Sequence of chain 1.B:
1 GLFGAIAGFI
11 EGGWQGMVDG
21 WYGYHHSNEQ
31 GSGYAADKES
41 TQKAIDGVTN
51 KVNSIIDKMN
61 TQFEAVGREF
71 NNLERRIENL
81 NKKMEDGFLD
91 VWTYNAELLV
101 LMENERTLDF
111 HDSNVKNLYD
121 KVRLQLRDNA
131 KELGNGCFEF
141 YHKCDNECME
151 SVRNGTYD

A small-molecule ligand and the protein it binds are described below.
Small molecule (SMILES): CC(=O)N[C@@H]1[C@@H](O)[C@H](O)[C@@H](CO)O[C@H]1O

Binding-site contacts:
Ligand atom C7 contacts residue GLU147 of chain 1.B at 4.0 Å.
Ligand atom O3 contacts residue GLU147 of chain 1.B at 3.8 Å.
Ligand atom C3 contacts residue GLU147 of chain 1.B at 4.1 Å.
Ligand atom C8 contacts residue GLU147 of chain 1.B at 2.5 Å.